Sequence of chain 1.D:
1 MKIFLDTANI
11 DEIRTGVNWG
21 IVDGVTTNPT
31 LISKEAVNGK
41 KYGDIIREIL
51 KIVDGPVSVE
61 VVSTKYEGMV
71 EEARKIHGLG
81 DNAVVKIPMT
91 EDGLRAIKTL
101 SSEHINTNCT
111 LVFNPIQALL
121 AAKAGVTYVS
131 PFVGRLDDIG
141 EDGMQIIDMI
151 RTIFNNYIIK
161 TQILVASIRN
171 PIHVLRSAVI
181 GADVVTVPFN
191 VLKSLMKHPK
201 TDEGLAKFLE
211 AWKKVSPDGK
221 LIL

Sequence of chain 1.C:
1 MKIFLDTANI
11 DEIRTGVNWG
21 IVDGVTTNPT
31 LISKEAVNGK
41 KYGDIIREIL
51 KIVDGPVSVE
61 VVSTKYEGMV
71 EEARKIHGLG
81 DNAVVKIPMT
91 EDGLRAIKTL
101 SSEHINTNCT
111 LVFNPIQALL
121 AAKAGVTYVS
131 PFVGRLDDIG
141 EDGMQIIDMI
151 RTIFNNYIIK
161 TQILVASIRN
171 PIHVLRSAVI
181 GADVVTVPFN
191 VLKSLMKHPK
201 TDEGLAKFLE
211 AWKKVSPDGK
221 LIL

A small-molecule ligand and the protein it binds are described below.
Small molecule (SMILES): O=C(CO)[C@@H](O)[C@H](O)[C@H](O)COP(=O)(O)O

Binding-site contacts:
Ligand atom O1 contacts residue ASN108 of chain 1.C at 3.7 Å.
Ligand atom O5 contacts residue SER167 of chain 1.C at 3.0 Å (h-bond).
Ligand atom O5 contacts residue ALA166 of chain 1.C at 3.6 Å.
Ligand atom C6 contacts residue SER167 of chain 1.C at 3.8 Å.
Ligand atom O3 contacts residue LYS86 of chain 1.C at 2.4 Å (salt-bridge).
Ligand atom C4 contacts residue LYS86 of chain 1.C at 3.2 Å.
Ligand atom C5 contacts residue ASP6 of chain 1.C at 3.2 Å.
Ligand atom O1 contacts residue ALA166 of chain 1.C at 3.6 Å.
Ligand atom C3 contacts residue ASP6 of chain 1.C at 3.2 Å.
Ligand atom O3 contacts residue ASP6 of chain 1.C at 2.6 Å (salt-bridge).
Ligand atom O1 contacts residue SER130 of chain 1.C at 2.7 Å (h-bond).
Ligand atom P contacts residue ARG135 of chain 1.C at 3.7 Å.
Ligand atom O4 contacts residue LYS86 of chain 1.C at 3.2 Å (salt-bridge).
Ligand atom C5 contacts residue ASN28 of chain 1.C at 3.8 Å.
Ligand atom O5 contacts residue ASP6 of chain 1.C at 2.6 Å (salt-bridge).
Ligand atom C2 contacts residue LYS86 of chain 1.C at 1.3 Å.
Ligand atom C1 contacts residue THR110 of chain 1.C at 3.4 Å.
Ligand atom O3P contacts residue ARG169 of chain 1.C at 3.9 Å.
Ligand atom O3 contacts residue ASN28 of chain 1.C at 3.4 Å (h-bond).
Ligand atom O2P contacts residue ARG135 of chain 1.C at 2.7 Å (salt-bridge).
Ligand atom C1 contacts residue LYS86 of chain 1.C at 2.5 Å.
Ligand atom C1 contacts residue SER130 of chain 1.C at 3.4 Å.
Ligand atom O6 contacts residue SER167 of chain 1.C at 3.3 Å.
Ligand atom O6 contacts residue ASP6 of chain 1.C at 4.0 Å.
Ligand atom P contacts residue SER167 of chain 1.C at 3.6 Å.
Ligand atom O4 contacts residue ASN28 of chain 1.C at 2.8 Å (h-bond).
Ligand atom O3 contacts residue THR26 of chain 1.C at 3.6 Å (h-bond).
Ligand atom O3P contacts residue SER167 of chain 1.C at 3.8 Å.
Ligand atom C2 contacts residue THR26 of chain 1.C at 3.9 Å.
Ligand atom O4 contacts residue PHE208 of chain 1.D at 3.9 Å.
Ligand atom C4 contacts residue PHE132 of chain 1.C at 3.7 Å (hydrophobic).
Ligand atom O3 contacts residue THR27 of chain 1.C at 3.4 Å (h-bond).
Ligand atom O4 contacts residue PHE132 of chain 1.C at 3.5 Å.
Ligand atom O1 contacts residue LYS86 of chain 1.C at 3.3 Å.
Ligand atom C3 contacts residue THR26 of chain 1.C at 3.8 Å.
Ligand atom C4 contacts residue ASN28 of chain 1.C at 3.8 Å.
Ligand atom C3 contacts residue LYS86 of chain 1.C at 2.3 Å.
Ligand atom O2P contacts residue SER167 of chain 1.C at 2.6 Å (h-bond).
Ligand atom O1P contacts residue ARG135 of chain 1.C at 2.9 Å (salt-bridge).
Ligand atom C6 contacts residue PHE132 of chain 1.C at 3.6 Å (hydrophobic).